This protein binds this small molecule.
Small molecule (SMILES): CC(C)C[C@H](NC(=O)[C@@H](NC(=O)N[C@@H](Cc1ccccc1)C(=O)O)[C@@H]1CCNC(=N)N1)C(=O)N[C@H](C=O)Cc1ccccc1

Binding-site contacts:
Ligand atom O contacts residue THR368 of chain 1.B at 3.6 Å (h-bond).
Ligand atom CD1 contacts residue GLY131 of chain 1.B at 3.7 Å.
Ligand atom CE1 contacts residue SER166 of chain 1.B at 3.7 Å.
Ligand atom C contacts residue ASN159 of chain 1.B at 3.8 Å.
Ligand atom O contacts residue GLY131 of chain 1.B at 3.0 Å (h-bond).
Ligand atom CE1 contacts residue LEU130 of chain 1.B at 3.6 Å (hydrophobic).
Ligand atom C contacts residue HIS65 of chain 1.B at 3.6 Å.
Ligand atom CA contacts residue SER369 of chain 1.B at 2.4 Å.
Ligand atom CD2 contacts residue PHE99 of chain 1.B at 3.3 Å (hydrophobic).
Ligand atom CD2 contacts residue ASP30 of chain 1.B at 3.7 Å.
Ligand atom CE1 contacts residue GLY131 of chain 1.B at 3.4 Å.
Ligand atom O3 contacts residue PHE99 of chain 1.B at 3.6 Å.
Ligand atom N contacts residue GLY131 of chain 1.B at 2.9 Å (h-bond).
Ligand atom N contacts residue SER369 of chain 1.B at 2.5 Å (h-bond).
Ligand atom C contacts residue SER369 of chain 1.B at 1.4 Å.
Ligand atom CG contacts residue GLY158 of chain 1.B at 3.7 Å.
Ligand atom CD1 contacts residue LEU130 of chain 1.B at 3.5 Å (hydrophobic).
Ligand atom CA contacts residue SER129 of chain 1.B at 3.7 Å.
Ligand atom O contacts residue SER369 of chain 1.B at 2.4 Å (h-bond).
Ligand atom CD1 contacts residue HIS65 of chain 1.B at 3.5 Å.
Ligand atom CZ contacts residue TYR167 of chain 1.B at 3.6 Å (hydrophobic).
Ligand atom CE1 contacts residue LEU130 of chain 1.B at 3.5 Å (hydrophobic).
Ligand atom N contacts residue SER129 of chain 1.B at 3.0 Å (h-bond).
Ligand atom CA contacts residue ASN159 of chain 1.B at 3.6 Å.
Ligand atom C contacts residue PHE99 of chain 1.B at 3.6 Å (hydrophobic).
Ligand atom CA contacts residue PHE99 of chain 1.B at 3.6 Å (hydrophobic).
Ligand atom CD1 contacts residue GLY131 of chain 1.B at 3.6 Å.
Ligand atom CZ contacts residue SER166 of chain 1.B at 3.5 Å.
Ligand atom CD1 contacts residue TRP104 of chain 1.B at 3.6 Å (hydrophobic).
Ligand atom N contacts residue GLY131 of chain 1.B at 3.1 Å (h-bond).
Ligand atom O contacts residue LEU130 of chain 1.B at 3.2 Å.
Ligand atom CD1 contacts residue GLY158 of chain 1.B at 3.7 Å.
Ligand atom C7 contacts residue GLY131 of chain 1.B at 3.5 Å.
Ligand atom CB contacts residue ASN159 of chain 1.B at 3.6 Å.
Ligand atom CZ contacts residue LEU110 of chain 1.B at 3.6 Å (hydrophobic).
Ligand atom CB contacts residue SER369 of chain 1.B at 2.9 Å.
Ligand atom O contacts residue GLY367 of chain 1.B at 3.6 Å.
Ligand atom O contacts residue ASN159 of chain 1.B at 2.9 Å (h-bond).
Ligand atom OXT contacts residue GLY132 of chain 1.B at 3.5 Å.
Ligand atom CB contacts residue THR368 of chain 1.B at 3.5 Å.

Sequence of chain 1.B:
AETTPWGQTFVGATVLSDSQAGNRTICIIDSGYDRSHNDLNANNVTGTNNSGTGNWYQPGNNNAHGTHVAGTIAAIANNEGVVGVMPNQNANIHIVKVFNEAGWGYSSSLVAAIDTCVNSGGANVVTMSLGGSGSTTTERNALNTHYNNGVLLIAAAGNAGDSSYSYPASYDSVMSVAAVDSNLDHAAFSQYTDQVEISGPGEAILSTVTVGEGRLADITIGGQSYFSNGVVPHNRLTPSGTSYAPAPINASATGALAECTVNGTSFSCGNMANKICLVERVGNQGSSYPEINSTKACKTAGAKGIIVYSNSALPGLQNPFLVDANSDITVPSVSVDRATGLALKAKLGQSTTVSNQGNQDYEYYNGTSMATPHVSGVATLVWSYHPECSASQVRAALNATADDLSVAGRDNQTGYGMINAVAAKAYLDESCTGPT